A small-molecule ligand and the protein it binds are described below.
Small molecule (SMILES): O=S(=O)(O)c1cccc2cccc(Nc3ccccc3)c12

Sequence of chain 1.V:
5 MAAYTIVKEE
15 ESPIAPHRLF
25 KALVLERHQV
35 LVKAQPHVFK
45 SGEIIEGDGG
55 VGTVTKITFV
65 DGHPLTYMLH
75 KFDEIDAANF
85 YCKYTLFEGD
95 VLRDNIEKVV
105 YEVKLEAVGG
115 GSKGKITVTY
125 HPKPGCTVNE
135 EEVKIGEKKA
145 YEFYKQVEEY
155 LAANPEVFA

Binding-site contacts:
Ligand atom C2 contacts residue VAL161 of chain 1.V at 3.9 Å (hydrophobic).
Ligand atom C15 contacts residue VAL161 of chain 1.V at 4.2 Å (hydrophobic).
Ligand atom C8 contacts residue LYS37 of chain 1.V at 3.9 Å.
Ligand atom C6 contacts residue LYS37 of chain 1.V at 4.3 Å.
Ligand atom S contacts residue TYR154 of chain 1.V at 3.5 Å (h-bond).
Ligand atom C1 contacts residue TYR154 of chain 1.V at 3.9 Å (hydrophobic).
Ligand atom C6 contacts residue ALA38 of chain 1.V at 4.2 Å (hydrophobic).
Ligand atom C9 contacts residue TYR154 of chain 1.V at 3.6 Å (hydrophobic).
Ligand atom C8 contacts residue TYR154 of chain 1.V at 3.6 Å (hydrophobic).
Ligand atom C16 contacts residue VAL161 of chain 1.V at 3.9 Å (hydrophobic).
Ligand atom N contacts residue LYS37 of chain 1.V at 3.4 Å (salt-bridge).
Ligand atom O1 contacts residue LYS37 of chain 1.V at 2.4 Å (salt-bridge).
Ligand atom C2 contacts residue PHE162 of chain 1.V at 4.3 Å (hydrophobic).
Ligand atom O2 contacts residue LYS37 of chain 1.V at 3.8 Å.
Ligand atom C11 contacts residue LYS37 of chain 1.V at 3.5 Å.
Ligand atom C16 contacts residue LYS37 of chain 1.V at 4.0 Å.
Ligand atom C5 contacts residue TYR154 of chain 1.V at 3.7 Å (hydrophobic).
Ligand atom O3 contacts residue TYR154 of chain 1.V at 3.6 Å.
Ligand atom C6 contacts residue VAL34 of chain 1.V at 4.2 Å (hydrophobic).
Ligand atom C10 contacts residue LYS37 of chain 1.V at 3.7 Å.
Ligand atom O2 contacts residue TYR154 of chain 1.V at 2.8 Å (h-bond).
Ligand atom C10 contacts residue TYR154 of chain 1.V at 3.7 Å (hydrophobic).
Ligand atom C9 contacts residue LYS37 of chain 1.V at 3.8 Å.
Ligand atom C7 contacts residue TYR154 of chain 1.V at 3.7 Å (hydrophobic).
Ligand atom C5 contacts residue VAL34 of chain 1.V at 3.9 Å (hydrophobic).
Ligand atom C3 contacts residue TYR154 of chain 1.V at 4.3 Å (hydrophobic).
Ligand atom S contacts residue LYS37 of chain 1.V at 3.6 Å.
Ligand atom C4 contacts residue VAL34 of chain 1.V at 3.2 Å (hydrophobic).
Ligand atom C1 contacts residue LYS37 of chain 1.V at 3.5 Å.
Ligand atom C7 contacts residue LYS37 of chain 1.V at 3.9 Å.
Ligand atom C3 contacts residue VAL34 of chain 1.V at 3.6 Å (hydrophobic).
Ligand atom C2 contacts residue LYS37 of chain 1.V at 4.1 Å.
Ligand atom C3 contacts residue LEU155 of chain 1.V at 4.2 Å (hydrophobic).
Ligand atom C6 contacts residue TYR154 of chain 1.V at 3.7 Å (hydrophobic).
Ligand atom C3 contacts residue PHE162 of chain 1.V at 4.1 Å (hydrophobic).
Ligand atom C4 contacts residue TYR154 of chain 1.V at 3.9 Å (hydrophobic).
Ligand atom C13 contacts residue LYS37 of chain 1.V at 4.3 Å.
Ligand atom C5 contacts residue LYS37 of chain 1.V at 4.3 Å.
Ligand atom C12 contacts residue LYS37 of chain 1.V at 3.4 Å.
Ligand atom C7 contacts residue ALA38 of chain 1.V at 4.0 Å (hydrophobic).